Binding-site contacts:
Ligand atom O2 contacts residue TYR105 of chain 1.O at 4.2 Å.
Ligand atom C12 contacts residue LYS143 of chain 1.O at 3.9 Å.
Ligand atom N contacts residue LYS143 of chain 1.O at 4.4 Å.
Ligand atom C10 contacts residue LYS143 of chain 1.O at 2.6 Å.
Ligand atom O1 contacts residue TYR105 of chain 1.O at 3.7 Å.
Ligand atom C6 contacts residue ALA144 of chain 1.O at 4.4 Å (hydrophobic).
Ligand atom C5 contacts residue LYS143 of chain 1.O at 2.5 Å.
Ligand atom C12 contacts residue GLY140 of chain 1.O at 4.2 Å.
Ligand atom C6 contacts residue LYS143 of chain 1.O at 2.6 Å.
Ligand atom C13 contacts residue ILE139 of chain 1.O at 3.8 Å (hydrophobic).
Ligand atom O2 contacts residue ALA144 of chain 1.O at 4.1 Å.
Ligand atom O3 contacts residue ARG31 of chain 1.O at 4.1 Å.
Ligand atom C2 contacts residue PHE63 of chain 1.O at 4.3 Å (hydrophobic).
Ligand atom C13 contacts residue GLY140 of chain 1.O at 3.3 Å.
Ligand atom C8 contacts residue ALA144 of chain 1.O at 2.6 Å (hydrophobic).
Ligand atom C7 contacts residue LYS143 of chain 1.O at 2.4 Å.
Ligand atom O3 contacts residue LYS143 of chain 1.O at 3.5 Å.
Ligand atom O3 contacts residue ALA144 of chain 1.O at 2.4 Å.
Ligand atom S contacts residue ARG31 of chain 1.O at 4.2 Å.
Ligand atom C13 contacts residue GLU136 of chain 1.O at 4.3 Å.
Ligand atom C3 contacts residue PHE63 of chain 1.O at 4.1 Å (hydrophobic).
Ligand atom O3 contacts residue GLY140 of chain 1.O at 3.5 Å (h-bond).
Ligand atom S contacts residue ALA144 of chain 1.O at 3.5 Å (h-bond).
Ligand atom C14 contacts residue GLU136 of chain 1.O at 3.6 Å.
Ligand atom O1 contacts residue LYS143 of chain 1.O at 4.2 Å.
Ligand atom C15 contacts residue GLY140 of chain 1.O at 4.1 Å.
Ligand atom C4 contacts residue LYS143 of chain 1.O at 3.5 Å.
Ligand atom C2 contacts residue LYS143 of chain 1.O at 4.3 Å.
Ligand atom C9 contacts residue ALA144 of chain 1.O at 3.4 Å (hydrophobic).
Ligand atom C8 contacts residue LYS143 of chain 1.O at 2.4 Å.
Ligand atom C3 contacts residue LEU69 of chain 1.O at 4.3 Å (hydrophobic).
Ligand atom C1 contacts residue LYS143 of chain 1.O at 3.7 Å.
Ligand atom O1 contacts residue GLY140 of chain 1.O at 4.3 Å.
Ligand atom C7 contacts residue ALA144 of chain 1.O at 3.3 Å (hydrophobic).
Ligand atom C7 contacts residue PHE147 of chain 1.O at 4.2 Å (hydrophobic).
Ligand atom O2 contacts residue ARG31 of chain 1.O at 3.3 Å (salt-bridge).
Ligand atom C3 contacts residue LYS143 of chain 1.O at 4.3 Å.
Ligand atom C9 contacts residue LYS143 of chain 1.O at 2.5 Å.
Ligand atom S contacts residue LYS143 of chain 1.O at 3.7 Å.
Ligand atom C14 contacts residue GLY140 of chain 1.O at 3.3 Å.

A protein and the small-molecule ligand that binds it are described below.
Small molecule (SMILES): O=S(=O)(O)c1cccc2cccc(Nc3ccccc3)c12

Sequence of chain 1.O:
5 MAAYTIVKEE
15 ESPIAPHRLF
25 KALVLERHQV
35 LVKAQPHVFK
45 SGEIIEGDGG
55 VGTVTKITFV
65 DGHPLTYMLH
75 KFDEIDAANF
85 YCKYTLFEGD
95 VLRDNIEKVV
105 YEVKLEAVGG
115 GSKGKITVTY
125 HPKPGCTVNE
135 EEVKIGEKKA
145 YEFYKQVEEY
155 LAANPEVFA